Sequence of chain 1.G:
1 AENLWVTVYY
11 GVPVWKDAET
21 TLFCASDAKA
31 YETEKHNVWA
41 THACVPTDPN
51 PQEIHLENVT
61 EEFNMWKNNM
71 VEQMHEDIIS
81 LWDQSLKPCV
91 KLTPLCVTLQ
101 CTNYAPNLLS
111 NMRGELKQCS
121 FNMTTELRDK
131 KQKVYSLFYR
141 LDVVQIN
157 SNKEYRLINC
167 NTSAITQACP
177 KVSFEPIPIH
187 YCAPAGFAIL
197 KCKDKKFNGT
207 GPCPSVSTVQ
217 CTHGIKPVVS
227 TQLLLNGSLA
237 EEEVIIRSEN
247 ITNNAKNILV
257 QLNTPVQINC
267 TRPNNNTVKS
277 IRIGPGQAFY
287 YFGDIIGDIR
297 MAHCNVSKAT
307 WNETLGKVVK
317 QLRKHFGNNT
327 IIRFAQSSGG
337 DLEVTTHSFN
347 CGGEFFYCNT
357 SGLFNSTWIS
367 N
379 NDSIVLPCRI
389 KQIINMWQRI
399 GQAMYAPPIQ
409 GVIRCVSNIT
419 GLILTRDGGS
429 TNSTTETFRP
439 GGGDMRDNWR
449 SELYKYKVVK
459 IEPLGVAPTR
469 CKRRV

Binding-site contacts:
Ligand atom C4 contacts residue ASN204 of chain 1.G at 4.2 Å.
Ligand atom O7 contacts residue ASN204 of chain 1.G at 2.8 Å (h-bond).
Ligand atom C8 contacts residue ASN204 of chain 1.G at 4.0 Å.
Ligand atom C5 contacts residue ASN204 of chain 1.G at 3.6 Å.
Ligand atom O5 contacts residue ASN204 of chain 1.G at 2.3 Å (h-bond).
Ligand atom C2 contacts residue ASN204 of chain 1.G at 2.4 Å.
Ligand atom C7 contacts residue ASN204 of chain 1.G at 3.1 Å.
Ligand atom N2 contacts residue ASN204 of chain 1.G at 2.9 Å (h-bond).
Ligand atom C3 contacts residue ASN204 of chain 1.G at 3.8 Å.
Ligand atom C1 contacts residue ASN204 of chain 1.G at 1.4 Å.

This protein binds this small molecule.
Small molecule (SMILES): CC(=O)N[C@H]1[C@H](O[C@H]2[C@H](O)[C@@H](NC(C)=O)CO[C@@H]2CO)O[C@H](CO)[C@@H](O)[C@@H]1O